Sequence of chain 6.F:
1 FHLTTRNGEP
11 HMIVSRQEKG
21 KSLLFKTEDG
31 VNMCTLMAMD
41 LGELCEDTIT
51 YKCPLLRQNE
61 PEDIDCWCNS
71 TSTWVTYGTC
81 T

A protein and the small-molecule ligand that binds it are described below.
Small molecule (SMILES): CC(=O)N[C@@H]1[C@@H](O)[C@H](O)[C@@H](CO)O[C@H]1O

Binding-site contacts:
Ligand atom C8 contacts residue SER70 of chain 6.F at 3.7 Å.
Ligand atom C8 contacts residue ARG57 of chain 6.F at 4.2 Å.
Ligand atom O1 contacts residue ASN69 of chain 6.F at 2.1 Å (h-bond).
Ligand atom C3 contacts residue NAG1 of chain 6.DA at 3.7 Å.
Ligand atom O7 contacts residue ASN69 of chain 6.F at 3.8 Å.
Ligand atom O1 contacts residue VAL31 of chain 6.F at 3.4 Å (h-bond).
Ligand atom C2 contacts residue VAL31 of chain 6.F at 4.0 Å (hydrophobic).
Ligand atom C5 contacts residue MET33 of chain 6.F at 3.7 Å (hydrophobic).
Ligand atom O4 contacts residue NAG1 of chain 6.DA at 3.0 Å.
Ligand atom O5 contacts residue MET33 of chain 6.F at 4.2 Å.
Ligand atom O1 contacts residue SER70 of chain 6.F at 4.2 Å.
Ligand atom O1 contacts residue MET33 of chain 6.F at 3.9 Å.
Ligand atom C2 contacts residue ASN69 of chain 6.F at 4.2 Å.
Ligand atom O5 contacts residue ASN69 of chain 6.F at 2.8 Å (h-bond).
Ligand atom C7 contacts residue ASN69 of chain 6.F at 3.8 Å.
Ligand atom C7 contacts residue SER70 of chain 6.F at 4.4 Å.
Ligand atom C6 contacts residue MET33 of chain 6.F at 3.5 Å (hydrophobic).
Ligand atom C4 contacts residue NAG1 of chain 6.DA at 3.2 Å.
Ligand atom O6 contacts residue NAG1 of chain 6.DA at 3.0 Å.
Ligand atom C6 contacts residue LEU24 of chain 6.F at 4.5 Å (hydrophobic).
Ligand atom C5 contacts residue NAG1 of chain 6.DA at 4.3 Å.
Ligand atom O3 contacts residue VAL31 of chain 6.F at 3.6 Å.
Ligand atom N2 contacts residue ASN69 of chain 6.F at 4.3 Å.
Ligand atom C1 contacts residue ASN69 of chain 6.F at 2.7 Å.
Ligand atom C5 contacts residue ASN69 of chain 6.F at 3.7 Å.
Ligand atom C6 contacts residue NAG1 of chain 6.DA at 4.3 Å.
Ligand atom C6 contacts residue ASN69 of chain 6.F at 4.4 Å.
Ligand atom C8 contacts residue ASN69 of chain 6.F at 3.4 Å.
Ligand atom N2 contacts residue VAL31 of chain 6.F at 4.0 Å.
Ligand atom C5 contacts residue VAL31 of chain 6.F at 4.2 Å (hydrophobic).
Ligand atom O4 contacts residue VAL31 of chain 6.F at 3.3 Å.
Ligand atom C3 contacts residue VAL31 of chain 6.F at 3.0 Å (hydrophobic).
Ligand atom C4 contacts residue VAL31 of chain 6.F at 3.8 Å (hydrophobic).
Ligand atom O3 contacts residue NAG1 of chain 6.DA at 2.6 Å (h-bond).
Ligand atom C1 contacts residue VAL31 of chain 6.F at 4.3 Å (hydrophobic).